A protein and the small-molecule ligand that binds it are described below.
Small molecule (SMILES): CC(=O)N[C@@H]1[C@@H](O)[C@H](O)[C@@H](CO)O[C@H]1O

Sequence of chain 1.B:
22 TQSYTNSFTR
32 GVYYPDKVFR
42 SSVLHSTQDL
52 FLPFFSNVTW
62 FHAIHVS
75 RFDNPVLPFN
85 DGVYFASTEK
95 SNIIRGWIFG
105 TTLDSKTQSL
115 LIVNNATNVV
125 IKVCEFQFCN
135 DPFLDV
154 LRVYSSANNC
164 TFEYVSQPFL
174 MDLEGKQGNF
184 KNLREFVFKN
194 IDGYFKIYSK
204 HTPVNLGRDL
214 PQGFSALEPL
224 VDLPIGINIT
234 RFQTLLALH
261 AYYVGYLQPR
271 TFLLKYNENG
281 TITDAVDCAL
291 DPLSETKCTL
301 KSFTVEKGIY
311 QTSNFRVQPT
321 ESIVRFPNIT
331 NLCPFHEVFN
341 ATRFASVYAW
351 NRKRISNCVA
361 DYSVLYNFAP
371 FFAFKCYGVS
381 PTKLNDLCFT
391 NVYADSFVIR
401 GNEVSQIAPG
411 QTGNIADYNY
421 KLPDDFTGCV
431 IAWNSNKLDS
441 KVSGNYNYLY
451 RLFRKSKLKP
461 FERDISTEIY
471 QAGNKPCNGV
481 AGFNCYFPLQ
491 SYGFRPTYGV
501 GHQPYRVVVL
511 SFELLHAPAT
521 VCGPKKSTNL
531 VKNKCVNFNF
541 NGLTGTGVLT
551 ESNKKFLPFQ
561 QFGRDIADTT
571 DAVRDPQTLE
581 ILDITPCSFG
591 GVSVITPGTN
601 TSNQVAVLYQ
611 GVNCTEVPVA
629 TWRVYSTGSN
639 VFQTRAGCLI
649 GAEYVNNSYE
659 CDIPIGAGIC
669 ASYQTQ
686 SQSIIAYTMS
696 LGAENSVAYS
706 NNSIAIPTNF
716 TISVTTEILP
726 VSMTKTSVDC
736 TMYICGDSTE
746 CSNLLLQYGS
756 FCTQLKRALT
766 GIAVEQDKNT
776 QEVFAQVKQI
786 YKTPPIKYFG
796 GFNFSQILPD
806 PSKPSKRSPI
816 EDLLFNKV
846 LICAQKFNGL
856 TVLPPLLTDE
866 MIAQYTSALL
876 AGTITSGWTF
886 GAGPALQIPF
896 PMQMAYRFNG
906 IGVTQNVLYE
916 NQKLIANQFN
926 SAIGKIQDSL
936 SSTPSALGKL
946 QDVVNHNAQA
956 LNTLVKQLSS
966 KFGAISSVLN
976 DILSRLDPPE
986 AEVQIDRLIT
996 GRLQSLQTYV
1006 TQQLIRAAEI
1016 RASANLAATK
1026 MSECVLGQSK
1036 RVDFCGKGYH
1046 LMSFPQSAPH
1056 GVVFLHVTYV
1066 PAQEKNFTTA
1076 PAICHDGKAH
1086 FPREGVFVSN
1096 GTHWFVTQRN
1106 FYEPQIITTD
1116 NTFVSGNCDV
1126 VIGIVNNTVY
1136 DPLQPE

Binding-site contacts:
Ligand atom C4 contacts residue ASN119 of chain 1.B at 4.2 Å.
Ligand atom C5 contacts residue ASN122 of chain 1.B at 3.5 Å.
Ligand atom C1 contacts residue ASN119 of chain 1.B at 1.4 Å.
Ligand atom C8 contacts residue ALA120 of chain 1.B at 4.3 Å (hydrophobic).
Ligand atom C1 contacts residue ASN122 of chain 1.B at 4.4 Å.
Ligand atom O7 contacts residue ASN119 of chain 1.B at 3.1 Å (h-bond).
Ligand atom O5 contacts residue VAL124 of chain 1.B at 4.3 Å.
Ligand atom C6 contacts residue ASN122 of chain 1.B at 4.0 Å.
Ligand atom O5 contacts residue ASN122 of chain 1.B at 4.2 Å.
Ligand atom N2 contacts residue ASN119 of chain 1.B at 2.9 Å (h-bond).
Ligand atom C3 contacts residue THR121 of chain 1.B at 3.5 Å.
Ligand atom C4 contacts residue THR121 of chain 1.B at 4.2 Å.
Ligand atom C4 contacts residue ASN122 of chain 1.B at 4.3 Å.
Ligand atom C7 contacts residue ASN119 of chain 1.B at 3.2 Å.
Ligand atom C8 contacts residue ASN119 of chain 1.B at 4.4 Å.
Ligand atom C5 contacts residue ASN119 of chain 1.B at 3.7 Å.
Ligand atom O4 contacts residue ASN122 of chain 1.B at 4.1 Å.
Ligand atom C2 contacts residue ASN119 of chain 1.B at 2.4 Å.
Ligand atom O6 contacts residue VAL124 of chain 1.B at 3.6 Å.
Ligand atom N2 contacts residue THR121 of chain 1.B at 3.6 Å (h-bond).
Ligand atom C3 contacts residue ASN119 of chain 1.B at 3.8 Å.
Ligand atom O5 contacts residue ASN119 of chain 1.B at 2.4 Å (h-bond).
Ligand atom O5 contacts residue THR121 of chain 1.B at 4.0 Å.
Ligand atom C5 contacts residue THR121 of chain 1.B at 3.9 Å.
Ligand atom C1 contacts residue THR121 of chain 1.B at 3.2 Å.
Ligand atom C6 contacts residue VAL124 of chain 1.B at 3.7 Å (hydrophobic).
Ligand atom C2 contacts residue THR121 of chain 1.B at 3.6 Å.